This small molecule binds to this protein.
Small molecule (SMILES): O=C(O)[C@@H]1O[C@H](O[C@H]2[C@@H](OS(=O)(=O)O)O[C@@H](O)[C@H](NS(=O)(=O)O)[C@H]2O)[C@@H](OS(=O)(=O)O)[C@H](O)[C@@H]1O

Sequence of chain 30.F:
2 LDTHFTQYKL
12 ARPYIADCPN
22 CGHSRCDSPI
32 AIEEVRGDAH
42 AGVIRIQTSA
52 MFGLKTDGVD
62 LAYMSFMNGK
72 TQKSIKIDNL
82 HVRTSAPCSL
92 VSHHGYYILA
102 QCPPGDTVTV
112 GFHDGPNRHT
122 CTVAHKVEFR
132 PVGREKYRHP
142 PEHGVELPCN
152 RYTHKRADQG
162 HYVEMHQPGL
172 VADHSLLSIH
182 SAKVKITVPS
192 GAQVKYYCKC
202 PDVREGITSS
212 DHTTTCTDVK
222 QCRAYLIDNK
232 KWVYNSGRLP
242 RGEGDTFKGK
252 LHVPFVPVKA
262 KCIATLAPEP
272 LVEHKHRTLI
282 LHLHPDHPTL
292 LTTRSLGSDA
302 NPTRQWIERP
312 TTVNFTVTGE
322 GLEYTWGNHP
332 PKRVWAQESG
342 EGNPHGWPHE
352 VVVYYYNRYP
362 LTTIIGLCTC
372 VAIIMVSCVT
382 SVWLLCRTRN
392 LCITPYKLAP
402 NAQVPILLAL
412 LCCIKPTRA

Binding-site contacts:
Ligand atom C5 contacts residue HIS155 of chain 30.F at 4.0 Å.
Ligand atom O4 contacts residue LYS156 of chain 30.F at 3.5 Å.
Ligand atom C2 contacts residue ALA158 of chain 30.F at 3.7 Å (hydrophobic).
Ligand atom SAG contacts residue ARG157 of chain 30.F at 3.6 Å (salt-bridge).
Ligand atom OAH contacts residue LEU2 of chain 30.F at 2.8 Å (h-bond).
Ligand atom C3 contacts residue ALA158 of chain 30.F at 4.0 Å (hydrophobic).
Ligand atom O5 contacts residue LYS156 of chain 30.F at 3.4 Å.
Ligand atom O6B contacts residue ARG157 of chain 30.F at 3.3 Å (salt-bridge).
Ligand atom SAG contacts residue THR4 of chain 30.F at 3.9 Å.
Ligand atom O5 contacts residue HIS155 of chain 30.F at 3.6 Å.
Ligand atom O6A contacts residue SER93 of chain 30.F at 3.2 Å.
Ligand atom C6 contacts residue SER93 of chain 30.F at 4.0 Å.
Ligand atom O3 contacts residue ALA158 of chain 30.F at 3.0 Å (h-bond).
Ligand atom O6A contacts residue HIS94 of chain 30.F at 3.2 Å (h-bond).
Ligand atom O3 contacts residue ARG157 of chain 30.F at 3.3 Å (salt-bridge).
Ligand atom OAH contacts residue ARG157 of chain 30.F at 3.1 Å (salt-bridge).
Ligand atom OAF contacts residue ALA158 of chain 30.F at 3.3 Å.
Ligand atom C6 contacts residue HIS94 of chain 30.F at 3.9 Å.
Ligand atom O6A contacts residue LEU62 of chain 30.F at 3.4 Å.
Ligand atom C5 contacts residue LEU62 of chain 30.F at 3.8 Å (hydrophobic).
Ligand atom O6B contacts residue LEU62 of chain 30.F at 4.0 Å.
Ligand atom O6B contacts residue HIS155 of chain 30.F at 3.3 Å (h-bond).
Ligand atom O4 contacts residue SER93 of chain 30.F at 3.0 Å (h-bond).
Ligand atom C6 contacts residue LEU62 of chain 30.F at 3.5 Å (hydrophobic).
Ligand atom C3 contacts residue ARG157 of chain 30.F at 3.7 Å.
Ligand atom O6B contacts residue LYS156 of chain 30.F at 3.3 Å.
Ligand atom O6A contacts residue HIS155 of chain 30.F at 3.8 Å.
Ligand atom OAH contacts residue THR4 of chain 30.F at 3.7 Å.
Ligand atom O3 contacts residue LYS156 of chain 30.F at 3.0 Å.
Ligand atom OAH contacts residue ASP3 of chain 30.F at 4.0 Å.
Ligand atom O5 contacts residue ARG157 of chain 30.F at 3.8 Å.
Ligand atom C4 contacts residue LYS156 of chain 30.F at 4.0 Å.
Ligand atom O5B contacts residue LYS156 of chain 30.F at 3.3 Å.
Ligand atom OAF contacts residue THR4 of chain 30.F at 2.9 Å (h-bond).
Ligand atom O4 contacts residue HIS155 of chain 30.F at 3.5 Å (h-bond).
Ligand atom C6 contacts residue HIS155 of chain 30.F at 3.4 Å.
Ligand atom OAF contacts residue ARG157 of chain 30.F at 2.8 Å (salt-bridge).
Ligand atom O6B contacts residue HIS94 of chain 30.F at 4.0 Å.
Ligand atom C3 contacts residue LYS156 of chain 30.F at 4.0 Å.
Ligand atom OBI contacts residue LYS156 of chain 30.F at 4.0 Å.